Sequence of chain 1.H:
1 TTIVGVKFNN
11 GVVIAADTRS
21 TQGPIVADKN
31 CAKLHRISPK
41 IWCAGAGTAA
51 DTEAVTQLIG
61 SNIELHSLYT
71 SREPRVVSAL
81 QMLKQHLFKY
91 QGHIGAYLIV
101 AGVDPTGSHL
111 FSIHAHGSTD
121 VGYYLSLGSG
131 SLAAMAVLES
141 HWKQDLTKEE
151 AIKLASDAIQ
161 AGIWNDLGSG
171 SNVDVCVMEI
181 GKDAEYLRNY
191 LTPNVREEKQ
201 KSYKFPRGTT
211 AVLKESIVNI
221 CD

Binding-site contacts:
Ligand atom N30 contacts residue THR21 of chain 1.N at 3.1 Å (h-bond).
Ligand atom C46 contacts residue THR20 of chain 1.N at 3.4 Å.
Ligand atom C44 contacts residue THR1 of chain 1.N at 3.6 Å.
Ligand atom N4 contacts residue THR22 of chain 1.N at 3.7 Å.
Ligand atom C58 contacts residue SER168 of chain 1.N at 3.4 Å.
Ligand atom C39 contacts residue GLY47 of chain 1.N at 3.5 Å.
Ligand atom O48 contacts residue SER46 of chain 1.N at 3.5 Å.
Ligand atom O60 contacts residue SER129 of chain 1.N at 3.8 Å.
Ligand atom O29 contacts residue ALA49 of chain 1.N at 3.2 Å (h-bond).
Ligand atom C24 contacts residue THR20 of chain 1.N at 3.6 Å.
Ligand atom O9 contacts residue THR22 of chain 1.N at 3.8 Å.
Ligand atom O60 contacts residue THR1 of chain 1.N at 3.0 Å (h-bond).
Ligand atom N41 contacts residue THR1 of chain 1.N at 3.6 Å.
Ligand atom C27 contacts residue THR22 of chain 1.N at 3.1 Å.
Ligand atom O40 contacts residue THR20 of chain 1.N at 3.4 Å.
Ligand atom C59 contacts residue THR1 of chain 1.N at 2.5 Å.
Ligand atom C31 contacts residue GLY47 of chain 1.N at 3.4 Å.
Ligand atom C51 contacts residue THR1 of chain 1.N at 1.5 Å.
Ligand atom C26 contacts residue SER118 of chain 1.H at 3.4 Å.
Ligand atom C59 contacts residue SER129 of chain 1.N at 3.7 Å.
Ligand atom C28 contacts residue THR21 of chain 1.N at 3.8 Å.
Ligand atom C43 contacts residue THR1 of chain 1.N at 2.7 Å.
Ligand atom O48 contacts residue THR1 of chain 1.N at 2.3 Å (h-bond).
Ligand atom C42 contacts residue THR1 of chain 1.N at 2.3 Å.
Ligand atom C26 contacts residue HIS114 of chain 1.H at 3.4 Å.
Ligand atom C43 contacts residue GLY47 of chain 1.N at 3.2 Å.
Ligand atom C13 contacts residue HIS116 of chain 1.H at 3.5 Å.
Ligand atom C34 contacts residue SER48 of chain 1.N at 3.8 Å.
Ligand atom C58 contacts residue THR1 of chain 1.N at 2.5 Å.
Ligand atom C34 contacts residue GLY47 of chain 1.N at 3.5 Å.
Ligand atom C47 contacts residue THR1 of chain 1.N at 1.4 Å.
Ligand atom N41 contacts residue GLY47 of chain 1.N at 2.8 Å (h-bond).
Ligand atom C45 contacts residue ARG45 of chain 1.N at 3.4 Å.
Ligand atom O21 contacts residue THR22 of chain 1.N at 3.5 Å.
Ligand atom O48 contacts residue GLY47 of chain 1.N at 2.8 Å (h-bond).
Ligand atom C23 contacts residue THR21 of chain 1.N at 3.4 Å.
Ligand atom O40 contacts residue THR21 of chain 1.N at 3.2 Å (h-bond).
Ligand atom O21 contacts residue THR21 of chain 1.N at 3.6 Å.
Ligand atom C58 contacts residue THR21 of chain 1.N at 3.7 Å.
Ligand atom C42 contacts residue GLY47 of chain 1.N at 3.6 Å.

A small-molecule ligand and the protein it binds are described below.
Small molecule (SMILES): CC(C)C[C@H](NC(=O)[C@H](CCc1ccccc1)NC(=O)CN1CCOCC1)C(=O)N[C@@H](Cc1ccccc1)C(=O)N[C@@H](CC(C)C)[C@@H](O)[C@H](C)CO

Sequence of chain 1.N:
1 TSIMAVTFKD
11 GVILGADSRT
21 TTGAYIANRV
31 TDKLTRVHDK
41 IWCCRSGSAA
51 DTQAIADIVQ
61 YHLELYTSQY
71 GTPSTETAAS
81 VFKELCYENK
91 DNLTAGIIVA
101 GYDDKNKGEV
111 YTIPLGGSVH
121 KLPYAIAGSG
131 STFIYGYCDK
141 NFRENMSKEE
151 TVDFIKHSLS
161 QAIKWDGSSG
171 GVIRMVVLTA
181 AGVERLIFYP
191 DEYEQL